The small molecule below binds the protein below.
Small molecule (SMILES): OC[C@H]1O[C@@H](O[C@H]2[C@H](O)[C@H](O)[C@H](O)O[C@@H]2CO)[C@@H](O)[C@@H](O)[C@@H]1O

Sequence of chain 1.A:
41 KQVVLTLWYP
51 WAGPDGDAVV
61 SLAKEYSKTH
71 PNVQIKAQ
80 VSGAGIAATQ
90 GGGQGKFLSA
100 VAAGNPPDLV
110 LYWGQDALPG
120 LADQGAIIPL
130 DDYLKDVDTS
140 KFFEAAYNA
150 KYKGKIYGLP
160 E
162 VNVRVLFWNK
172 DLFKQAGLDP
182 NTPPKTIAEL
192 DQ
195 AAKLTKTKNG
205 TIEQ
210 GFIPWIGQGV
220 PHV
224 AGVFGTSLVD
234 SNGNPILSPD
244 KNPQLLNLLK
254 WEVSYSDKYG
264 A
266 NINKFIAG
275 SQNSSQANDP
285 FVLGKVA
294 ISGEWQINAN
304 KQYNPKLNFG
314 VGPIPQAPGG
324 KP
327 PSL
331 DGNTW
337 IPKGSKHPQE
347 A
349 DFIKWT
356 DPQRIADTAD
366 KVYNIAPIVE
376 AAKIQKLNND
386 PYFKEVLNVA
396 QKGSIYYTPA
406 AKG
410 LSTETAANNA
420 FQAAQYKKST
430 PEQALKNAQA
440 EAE

Binding-site contacts:
Ligand atom O2 contacts residue SER278 of chain 1.A at 3.6 Å.
Ligand atom C2 contacts residue TRP51 of chain 1.A at 3.9 Å (hydrophobic).
Ligand atom C4 contacts residue ASP55 of chain 1.A at 3.4 Å.
Ligand atom C6 contacts residue GLN217 of chain 1.A at 3.8 Å.
Ligand atom O2 contacts residue GLN217 of chain 1.A at 3.2 Å (h-bond).
Ligand atom C3 contacts residue ASN163 of chain 1.A at 3.5 Å.
Ligand atom O6 contacts residue TRP112 of chain 1.A at 3.8 Å.
Ligand atom C2 contacts residue ASN163 of chain 1.A at 3.6 Å.
Ligand atom O4 contacts residue ASN369 of chain 1.A at 3.1 Å (h-bond).
Ligand atom O1 contacts residue GLN217 of chain 1.A at 3.7 Å.
Ligand atom O2 contacts residue ASN277 of chain 1.A at 2.7 Å (h-bond).
Ligand atom O6 contacts residue GLN217 of chain 1.A at 3.9 Å.
Ligand atom O4 contacts residue TRP298 of chain 1.A at 3.4 Å.
Ligand atom C6 contacts residue ASP55 of chain 1.A at 3.4 Å.
Ligand atom C4 contacts residue TRP51 of chain 1.A at 3.8 Å (hydrophobic).
Ligand atom O3 contacts residue ASN333 of chain 1.A at 2.9 Å (h-bond).
Ligand atom O5 contacts residue GLN217 of chain 1.A at 3.1 Å (h-bond).
Ligand atom C3 contacts residue TRP298 of chain 1.A at 3.6 Å (hydrophobic).
Ligand atom O3 contacts residue TRP51 of chain 1.A at 3.7 Å.
Ligand atom C2 contacts residue ASN277 of chain 1.A at 3.6 Å.
Ligand atom O6 contacts residue ARG165 of chain 1.A at 3.2 Å (salt-bridge).
Ligand atom O3 contacts residue ASN163 of chain 1.A at 3.0 Å (h-bond).
Ligand atom O1 contacts residue ASN277 of chain 1.A at 3.2 Å (h-bond).
Ligand atom O4 contacts residue ASP55 of chain 1.A at 2.8 Å (salt-bridge).
Ligand atom C6 contacts residue TRP112 of chain 1.A at 3.7 Å (hydrophobic).
Ligand atom C1 contacts residue GLN217 of chain 1.A at 3.8 Å.
Ligand atom C6 contacts residue TRP298 of chain 1.A at 3.9 Å (hydrophobic).
Ligand atom C5 contacts residue TRP298 of chain 1.A at 3.6 Å (hydrophobic).
Ligand atom O2 contacts residue ASN333 of chain 1.A at 2.6 Å (h-bond).
Ligand atom O3 contacts residue ASN369 of chain 1.A at 2.6 Å (h-bond).
Ligand atom O2 contacts residue TRP51 of chain 1.A at 2.9 Å (h-bond).
Ligand atom C5 contacts residue TRP51 of chain 1.A at 3.9 Å (hydrophobic).
Ligand atom C3 contacts residue ASN369 of chain 1.A at 3.7 Å.
Ligand atom C2 contacts residue ASN333 of chain 1.A at 3.4 Å.
Ligand atom O5 contacts residue TRP51 of chain 1.A at 3.2 Å (h-bond).
Ligand atom O6 contacts residue TRP298 of chain 1.A at 3.6 Å.
Ligand atom C6 contacts residue ARG165 of chain 1.A at 3.5 Å.
Ligand atom O2 contacts residue TRP112 of chain 1.A at 3.3 Å.
Ligand atom O4 contacts residue TRP112 of chain 1.A at 3.4 Å.
Ligand atom C3 contacts residue TRP112 of chain 1.A at 3.6 Å (hydrophobic).